A small-molecule ligand and the protein it binds are described below.
Small molecule (SMILES): CC(=O)N[C@@H]1[C@@H](O)[C@H](O)[C@@H](CO)O[C@H]1O

Binding-site contacts:
Ligand atom C8 contacts residue ARG282 of chain 1.A at 3.2 Å.
Ligand atom C3 contacts residue ASN253 of chain 1.A at 3.8 Å.
Ligand atom O5 contacts residue ASN253 of chain 1.A at 2.5 Å (h-bond).
Ligand atom N2 contacts residue ASN253 of chain 1.A at 2.9 Å (h-bond).
Ligand atom C5 contacts residue ASN253 of chain 1.A at 3.6 Å.
Ligand atom O7 contacts residue ARG282 of chain 1.A at 4.2 Å.
Ligand atom C2 contacts residue ASN253 of chain 1.A at 2.6 Å.
Ligand atom C4 contacts residue ASN253 of chain 1.A at 4.3 Å.
Ligand atom C1 contacts residue ASN253 of chain 1.A at 1.5 Å.
Ligand atom C7 contacts residue ASN253 of chain 1.A at 4.2 Å.
Ligand atom N2 contacts residue ARG282 of chain 1.A at 4.4 Å.
Ligand atom C7 contacts residue ARG282 of chain 1.A at 3.8 Å.

Sequence of chain 1.A:
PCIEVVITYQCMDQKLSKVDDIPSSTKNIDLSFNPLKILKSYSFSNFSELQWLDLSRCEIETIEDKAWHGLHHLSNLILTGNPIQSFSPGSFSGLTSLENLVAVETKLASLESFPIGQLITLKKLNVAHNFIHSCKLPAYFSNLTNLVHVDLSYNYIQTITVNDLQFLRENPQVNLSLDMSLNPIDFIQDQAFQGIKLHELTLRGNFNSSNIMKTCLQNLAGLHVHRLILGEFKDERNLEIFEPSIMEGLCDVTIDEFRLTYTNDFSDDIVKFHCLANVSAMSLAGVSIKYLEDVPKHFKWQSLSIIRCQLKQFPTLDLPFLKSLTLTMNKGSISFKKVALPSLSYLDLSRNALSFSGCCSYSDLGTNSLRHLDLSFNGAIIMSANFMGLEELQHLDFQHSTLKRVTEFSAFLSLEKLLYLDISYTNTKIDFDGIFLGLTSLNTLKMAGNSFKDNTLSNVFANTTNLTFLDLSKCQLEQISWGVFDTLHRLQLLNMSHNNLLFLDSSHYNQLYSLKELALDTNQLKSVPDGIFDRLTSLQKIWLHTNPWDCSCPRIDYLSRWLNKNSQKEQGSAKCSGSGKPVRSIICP